Binding-site contacts:
Ligand atom C6 contacts residue LEU43 of chain 1.J at 3.9 Å (hydrophobic).
Ligand atom C6 contacts residue ALA319 of chain 1.J at 4.1 Å (hydrophobic).
Ligand atom C1 contacts residue VAL9 of chain 1.Q at 3.1 Å (hydrophobic).
Ligand atom C16 contacts residue TYR40 of chain 1.J at 3.9 Å (hydrophobic).
Ligand atom C3 contacts residue CYS8 of chain 1.Q at 3.5 Å (hydrophobic).
Ligand atom C14 contacts residue CYS32 of chain 1.J at 4.0 Å (hydrophobic).
Ligand atom C6 contacts residue ASP318 of chain 1.J at 4.2 Å.
Ligand atom C1 contacts residue ILE10 of chain 1.Q at 3.6 Å (hydrophobic).
Ligand atom C4 contacts residue ILE50 of chain 1.J at 3.4 Å (hydrophobic).
Ligand atom C17 contacts residue ARG39 of chain 1.J at 4.1 Å.
Ligand atom C7 contacts residue ASP318 of chain 1.J at 3.4 Å.
Ligand atom C10 contacts residue ALA319 of chain 1.J at 4.0 Å (hydrophobic).
Ligand atom C8 contacts residue ASP318 of chain 1.J at 4.1 Å.
Ligand atom C7 contacts residue ALA319 of chain 1.J at 3.6 Å (hydrophobic).
Ligand atom C2 contacts residue CYS8 of chain 1.Q at 2.8 Å (hydrophobic).
Ligand atom C4 contacts residue LEU320 of chain 1.J at 4.0 Å (hydrophobic).
Ligand atom C19 contacts residue PRO317 of chain 1.J at 3.6 Å (hydrophobic).
Ligand atom C3 contacts residue LEU320 of chain 1.J at 4.1 Å (hydrophobic).
Ligand atom C10 contacts residue ASP318 of chain 1.J at 3.9 Å.
Ligand atom C15 contacts residue TYR40 of chain 1.J at 4.2 Å (hydrophobic).
Ligand atom C6 contacts residue ILE50 of chain 1.J at 3.5 Å (hydrophobic).
Ligand atom C1 contacts residue LEU320 of chain 1.J at 4.2 Å (hydrophobic).
Ligand atom C19 contacts residue HIS316 of chain 1.J at 4.0 Å.
Ligand atom C14 contacts residue ARG31 of chain 1.J at 4.3 Å.
Ligand atom C5 contacts residue ASP318 of chain 1.J at 4.1 Å.
Ligand atom C9 contacts residue ILE50 of chain 1.J at 3.8 Å (hydrophobic).
Ligand atom C5 contacts residue LEU320 of chain 1.J at 4.2 Å (hydrophobic).
Ligand atom C17 contacts residue TYR40 of chain 1.J at 4.0 Å (hydrophobic).
Ligand atom C12 contacts residue TYR40 of chain 1.J at 3.7 Å (hydrophobic).
Ligand atom C10 contacts residue TYR40 of chain 1.J at 3.7 Å (hydrophobic).
Ligand atom C7 contacts residue LEU43 of chain 1.J at 4.1 Å (hydrophobic).
Ligand atom C9 contacts residue ALA319 of chain 1.J at 3.8 Å (hydrophobic).
Ligand atom C1 contacts residue CYS8 of chain 1.Q at 1.8 Å (hydrophobic).
Ligand atom C8 contacts residue ALA319 of chain 1.J at 3.6 Å (hydrophobic).
Ligand atom C4 contacts residue PHE53 of chain 1.J at 3.6 Å (hydrophobic).
Ligand atom C4 contacts residue CYS8 of chain 1.Q at 3.6 Å (hydrophobic).
Ligand atom C2 contacts residue VAL9 of chain 1.Q at 3.6 Å (hydrophobic).
Ligand atom C9 contacts residue LEU43 of chain 1.J at 3.8 Å (hydrophobic).
Ligand atom C8 contacts residue LEU43 of chain 1.J at 4.1 Å (hydrophobic).
Ligand atom C15 contacts residue ARG31 of chain 1.J at 3.9 Å.

Sequence of chain 1.J:
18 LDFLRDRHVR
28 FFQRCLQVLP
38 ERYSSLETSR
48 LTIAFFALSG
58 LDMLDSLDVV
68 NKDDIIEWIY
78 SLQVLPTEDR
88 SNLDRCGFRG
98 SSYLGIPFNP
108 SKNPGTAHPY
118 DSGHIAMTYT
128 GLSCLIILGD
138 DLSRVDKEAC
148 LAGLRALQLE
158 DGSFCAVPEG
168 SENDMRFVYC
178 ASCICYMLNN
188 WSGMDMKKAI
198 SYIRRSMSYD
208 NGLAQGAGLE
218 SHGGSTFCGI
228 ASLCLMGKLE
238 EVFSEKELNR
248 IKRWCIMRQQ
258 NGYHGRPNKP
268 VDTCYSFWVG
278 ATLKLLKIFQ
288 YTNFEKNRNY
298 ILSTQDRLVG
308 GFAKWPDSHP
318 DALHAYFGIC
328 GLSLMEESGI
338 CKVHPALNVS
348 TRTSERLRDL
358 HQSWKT

Sequence of chain 1.Q:
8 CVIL

This small molecule binds to this protein.
Small molecule (SMILES): C/C=C(\C)CC/C=C(\C)CC/C=C(\C)CCC=C(C)C